This protein binds this small molecule.
Small molecule (SMILES): CC(=O)N[C@@H]1[C@@H](O)[C@@H](O)[C@@H](CO)O[C@@H]1O

Sequence of chain 3.A:
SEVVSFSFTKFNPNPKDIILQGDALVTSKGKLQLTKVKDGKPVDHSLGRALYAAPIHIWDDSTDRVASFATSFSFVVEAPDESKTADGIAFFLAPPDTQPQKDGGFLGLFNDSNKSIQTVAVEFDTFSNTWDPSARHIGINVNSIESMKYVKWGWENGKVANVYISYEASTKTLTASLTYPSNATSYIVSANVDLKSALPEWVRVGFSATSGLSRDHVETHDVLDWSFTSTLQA

Binding-site contacts:
Ligand atom C1 contacts residue SER1 of chain 3.L at 1.4 Å.
Ligand atom C3 contacts residue ASP89 of chain 3.A at 3.5 Å.
Ligand atom C1 contacts residue SO41 of chain 3.F at 4.0 Å.
Ligand atom O3 contacts residue ASP89 of chain 3.A at 2.6 Å (salt-bridge).
Ligand atom C3 contacts residue PHE129 of chain 3.A at 3.6 Å (hydrophobic).
Ligand atom O4 contacts residue GLY214 of chain 3.A at 3.4 Å.
Ligand atom N2 contacts residue SER1 of chain 3.L at 2.8 Å (h-bond).
Ligand atom C4 contacts residue ASP89 of chain 3.A at 3.4 Å.
Ligand atom C2 contacts residue SO41 of chain 3.F at 3.9 Å.
Ligand atom O5 contacts residue LEU215 of chain 3.A at 3.8 Å.
Ligand atom C5 contacts residue SER1 of chain 3.L at 2.8 Å.
Ligand atom O4 contacts residue LEU215 of chain 3.A at 3.3 Å (h-bond).
Ligand atom O4 contacts residue ASP89 of chain 3.A at 2.5 Å (salt-bridge).
Ligand atom O3 contacts residue GLY106 of chain 3.A at 3.6 Å.
Ligand atom O6 contacts residue SER216 of chain 3.A at 2.8 Å (h-bond).
Ligand atom C4 contacts residue SER1 of chain 3.L at 3.4 Å.
Ligand atom C7 contacts residue GLY107 of chain 3.A at 3.6 Å.
Ligand atom C2 contacts residue LEU215 of chain 3.A at 3.8 Å (hydrophobic).
Ligand atom O7 contacts residue GLY107 of chain 3.A at 2.9 Å (h-bond).
Ligand atom C4 contacts residue PHE129 of chain 3.A at 3.5 Å (hydrophobic).
Ligand atom N2 contacts residue ASN131 of chain 3.A at 3.6 Å.
Ligand atom O5 contacts residue SER1 of chain 3.L at 2.3 Å (h-bond).
Ligand atom C6 contacts residue SER216 of chain 3.A at 3.8 Å.
Ligand atom C3 contacts residue SER1 of chain 3.L at 3.0 Å.
Ligand atom C8 contacts residue TRP133 of chain 3.A at 3.9 Å (hydrophobic).
Ligand atom O7 contacts residue ASP105 of chain 3.A at 3.9 Å.
Ligand atom O4 contacts residue ALA88 of chain 3.A at 3.7 Å.
Ligand atom O6 contacts residue HIS219 of chain 3.A at 3.4 Å (h-bond).
Ligand atom C2 contacts residue SER1 of chain 3.L at 2.4 Å.
Ligand atom O3 contacts residue GLY107 of chain 3.A at 2.7 Å (h-bond).
Ligand atom C3 contacts residue ASN131 of chain 3.A at 3.2 Å.
Ligand atom C3 contacts residue SO41 of chain 3.F at 3.9 Å.
Ligand atom C5 contacts residue PHE129 of chain 3.A at 3.6 Å (hydrophobic).
Ligand atom C7 contacts residue ASN131 of chain 3.A at 3.9 Å.
Ligand atom O3 contacts residue ASN131 of chain 3.A at 3.0 Å (h-bond).
Ligand atom C6 contacts residue HIS219 of chain 3.A at 3.5 Å.
Ligand atom C6 contacts residue PHE129 of chain 3.A at 3.9 Å (hydrophobic).
Ligand atom O7 contacts residue GLY106 of chain 3.A at 3.5 Å.
Ligand atom O7 contacts residue LEU215 of chain 3.A at 3.5 Å.
Ligand atom N2 contacts residue SO41 of chain 3.F at 3.3 Å (h-bond).